The protein below binds the small molecule below.
Small molecule (SMILES): CC(=O)N[C@@H]1[C@@H](O)[C@H](O)[C@@H](CO)O[C@H]1O

Sequence of chain 1.C:
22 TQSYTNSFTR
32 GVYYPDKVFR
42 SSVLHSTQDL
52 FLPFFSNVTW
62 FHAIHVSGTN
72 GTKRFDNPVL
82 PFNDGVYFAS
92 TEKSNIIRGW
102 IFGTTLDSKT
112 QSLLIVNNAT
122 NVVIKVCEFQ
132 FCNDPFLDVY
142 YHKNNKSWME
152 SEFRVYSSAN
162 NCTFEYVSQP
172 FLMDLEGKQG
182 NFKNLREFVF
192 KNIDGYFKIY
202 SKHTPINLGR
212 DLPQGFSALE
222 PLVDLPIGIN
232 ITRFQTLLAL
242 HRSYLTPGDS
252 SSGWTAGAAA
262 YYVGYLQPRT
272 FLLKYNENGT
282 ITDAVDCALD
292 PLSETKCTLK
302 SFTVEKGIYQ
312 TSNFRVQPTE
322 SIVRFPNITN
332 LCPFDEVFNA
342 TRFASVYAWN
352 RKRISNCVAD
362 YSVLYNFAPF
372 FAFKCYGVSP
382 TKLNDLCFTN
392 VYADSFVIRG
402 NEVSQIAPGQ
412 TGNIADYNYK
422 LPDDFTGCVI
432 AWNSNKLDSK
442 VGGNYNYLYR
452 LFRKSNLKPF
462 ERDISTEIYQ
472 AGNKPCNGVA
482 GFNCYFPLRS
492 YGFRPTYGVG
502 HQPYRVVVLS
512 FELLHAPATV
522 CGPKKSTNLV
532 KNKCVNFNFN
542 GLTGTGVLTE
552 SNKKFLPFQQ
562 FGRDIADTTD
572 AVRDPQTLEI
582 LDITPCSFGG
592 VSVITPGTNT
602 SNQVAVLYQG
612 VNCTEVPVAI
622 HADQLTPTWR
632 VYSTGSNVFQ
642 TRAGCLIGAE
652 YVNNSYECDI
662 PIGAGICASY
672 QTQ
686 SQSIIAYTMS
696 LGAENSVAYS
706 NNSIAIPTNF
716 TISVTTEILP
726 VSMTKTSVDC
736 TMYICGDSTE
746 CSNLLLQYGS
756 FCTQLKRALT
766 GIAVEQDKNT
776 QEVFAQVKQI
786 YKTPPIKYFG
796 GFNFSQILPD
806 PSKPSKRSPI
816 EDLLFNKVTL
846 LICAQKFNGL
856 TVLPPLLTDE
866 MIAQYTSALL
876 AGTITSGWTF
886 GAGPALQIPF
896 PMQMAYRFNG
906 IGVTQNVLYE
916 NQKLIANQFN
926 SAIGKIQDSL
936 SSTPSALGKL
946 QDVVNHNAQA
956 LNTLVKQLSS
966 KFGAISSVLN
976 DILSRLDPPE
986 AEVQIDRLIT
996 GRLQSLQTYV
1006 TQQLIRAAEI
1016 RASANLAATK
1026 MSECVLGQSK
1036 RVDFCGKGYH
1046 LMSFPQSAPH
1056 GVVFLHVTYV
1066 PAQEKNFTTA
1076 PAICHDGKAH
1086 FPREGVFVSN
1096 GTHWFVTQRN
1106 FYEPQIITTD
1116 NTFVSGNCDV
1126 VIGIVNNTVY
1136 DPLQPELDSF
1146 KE

Binding-site contacts:
Ligand atom O5 contacts residue ASN162 of chain 1.C at 2.4 Å (h-bond).
Ligand atom C8 contacts residue SER109 of chain 1.C at 3.7 Å.
Ligand atom C3 contacts residue ASN162 of chain 1.C at 3.8 Å.
Ligand atom N2 contacts residue ASN162 of chain 1.C at 2.9 Å (h-bond).
Ligand atom C5 contacts residue ASN162 of chain 1.C at 3.7 Å.
Ligand atom C1 contacts residue ASN162 of chain 1.C at 1.4 Å.
Ligand atom C7 contacts residue ASN162 of chain 1.C at 3.9 Å.
Ligand atom N2 contacts residue ASN161 of chain 1.C at 4.5 Å.
Ligand atom C8 contacts residue ASN161 of chain 1.C at 4.4 Å.
Ligand atom C4 contacts residue ASN162 of chain 1.C at 4.2 Å.
Ligand atom C8 contacts residue GLU129 of chain 1.C at 3.9 Å.
Ligand atom C2 contacts residue ASN162 of chain 1.C at 2.4 Å.
Ligand atom O7 contacts residue ASN162 of chain 1.C at 4.4 Å.
Ligand atom N2 contacts residue GLU129 of chain 1.C at 4.4 Å.